Binding-site contacts:
Ligand atom OE1 contacts residue GLY236 of chain 1.A at 3.1 Å (h-bond).
Ligand atom CE1 contacts residue ASP152 of chain 1.A at 3.5 Å.
Ligand atom CA contacts residue TRP192 of chain 1.A at 3.8 Å (hydrophobic).
Ligand atom CE1 contacts residue PRO193 of chain 1.A at 3.8 Å (hydrophobic).
Ligand atom CD1 contacts residue LYS191 of chain 1.A at 3.8 Å.
Ligand atom OE2 contacts residue GLY236 of chain 1.A at 3.7 Å.
Ligand atom C contacts residue GLY190 of chain 1.A at 4.1 Å.
Ligand atom CA contacts residue GLY190 of chain 1.A at 3.6 Å.
Ligand atom O contacts residue TRP192 of chain 1.A at 3.5 Å (h-bond).
Ligand atom CG2 contacts residue ARG156 of chain 1.A at 3.3 Å.
Ligand atom CE2 contacts residue ARG156 of chain 1.A at 4.1 Å.
Ligand atom OH contacts residue ASP152 of chain 1.A at 2.5 Å (salt-bridge).
Ligand atom C contacts residue TRP192 of chain 1.A at 3.9 Å (hydrophobic).
Ligand atom CA contacts residue TRP192 of chain 1.A at 3.4 Å (hydrophobic).
Ligand atom C contacts residue TRP192 of chain 1.A at 3.6 Å (hydrophobic).
Ligand atom CD1 contacts residue PRO193 of chain 1.A at 3.8 Å (hydrophobic).
Ligand atom OH contacts residue ARG156 of chain 1.A at 3.0 Å (salt-bridge).
Ligand atom CB contacts residue LYS191 of chain 1.A at 4.0 Å.
Ligand atom CD contacts residue GLY236 of chain 1.A at 3.8 Å.
Ligand atom CB contacts residue GLY190 of chain 1.A at 4.1 Å.
Ligand atom O contacts residue LYS191 of chain 1.A at 3.8 Å.
Ligand atom CB contacts residue TRP192 of chain 1.A at 4.0 Å (hydrophobic).
Ligand atom O contacts residue VAL194 of chain 1.A at 4.2 Å.
Ligand atom CZ contacts residue ASP152 of chain 1.A at 3.4 Å.
Ligand atom OH contacts residue ASN157 of chain 1.A at 4.1 Å.
Ligand atom OH contacts residue ASP170 of chain 1.A at 4.2 Å.
Ligand atom O contacts residue TRP192 of chain 1.A at 3.0 Å (h-bond).
Ligand atom CZ contacts residue ARG156 of chain 1.A at 3.7 Å.
Ligand atom CG2 contacts residue TRP196 of chain 1.A at 4.1 Å (hydrophobic).
Ligand atom O contacts residue HIS189 of chain 1.A at 3.9 Å.
Ligand atom CE1 contacts residue ARG156 of chain 1.A at 4.1 Å.
Ligand atom CD1 contacts residue TRP192 of chain 1.A at 4.0 Å (hydrophobic).
Ligand atom CB contacts residue LYS191 of chain 1.A at 4.1 Å.
Ligand atom O contacts residue PRO193 of chain 1.A at 3.4 Å.
Ligand atom C contacts residue LYS191 of chain 1.A at 4.2 Å.
Ligand atom O contacts residue HIS189 of chain 1.A at 3.3 Å.
Ligand atom N contacts residue TRP192 of chain 1.A at 2.8 Å (h-bond).
Ligand atom OG contacts residue GLY190 of chain 1.A at 3.9 Å.
Ligand atom O contacts residue VAL194 of chain 1.A at 4.1 Å.
Ligand atom O contacts residue GLY190 of chain 1.A at 3.3 Å (h-bond).

Sequence of chain 1.A:
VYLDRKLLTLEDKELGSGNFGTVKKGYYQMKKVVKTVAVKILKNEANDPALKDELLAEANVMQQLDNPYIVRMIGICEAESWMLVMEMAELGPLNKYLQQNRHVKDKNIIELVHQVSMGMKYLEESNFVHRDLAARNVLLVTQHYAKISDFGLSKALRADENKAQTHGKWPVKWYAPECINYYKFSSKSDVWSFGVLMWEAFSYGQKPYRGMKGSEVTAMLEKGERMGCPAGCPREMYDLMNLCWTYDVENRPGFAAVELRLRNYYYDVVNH

The small molecule below binds the protein below.
Small molecule (SMILES): CC(C)[C@H](NC(=O)[C@H](C)N)C(=O)N[C@@H](Cc1ccc(O)cc1)C(=O)N[C@@H](CCC(=O)O)C(=O)N[C@H](C=O)CO